Binding-site contacts:
Ligand atom C7 contacts residue HIS1101 of chain 1.B at 3.7 Å.
Ligand atom C8 contacts residue HIS1101 of chain 1.B at 3.8 Å.
Ligand atom O5 contacts residue PHE1103 of chain 1.B at 4.0 Å.
Ligand atom C7 contacts residue ASN1098 of chain 1.B at 3.3 Å.
Ligand atom O7 contacts residue HIS1101 of chain 1.B at 3.2 Å.
Ligand atom C4 contacts residue ASN1098 of chain 1.B at 4.2 Å.
Ligand atom C1 contacts residue ASN1098 of chain 1.B at 1.4 Å.
Ligand atom C3 contacts residue THR1100 of chain 1.B at 4.0 Å.
Ligand atom C4 contacts residue HIS1101 of chain 1.B at 4.4 Å.
Ligand atom N2 contacts residue ASN1098 of chain 1.B at 2.9 Å (h-bond).
Ligand atom C6 contacts residue HIS1101 of chain 1.B at 4.0 Å.
Ligand atom C1 contacts residue HIS1101 of chain 1.B at 4.4 Å.
Ligand atom C3 contacts residue ASN1098 of chain 1.B at 3.8 Å.
Ligand atom O4 contacts residue HIS1101 of chain 1.B at 4.2 Å.
Ligand atom C2 contacts residue THR1100 of chain 1.B at 4.2 Å.
Ligand atom O7 contacts residue ASN1098 of chain 1.B at 3.3 Å (h-bond).
Ligand atom C6 contacts residue PHE1103 of chain 1.B at 4.0 Å (hydrophobic).
Ligand atom C8 contacts residue ASN1098 of chain 1.B at 3.5 Å.
Ligand atom O5 contacts residue ASN1098 of chain 1.B at 2.4 Å (h-bond).
Ligand atom N2 contacts residue THR1100 of chain 1.B at 4.0 Å.
Ligand atom O5 contacts residue HIS1101 of chain 1.B at 4.2 Å.
Ligand atom C2 contacts residue ASN1098 of chain 1.B at 2.4 Å.
Ligand atom C1 contacts residue THR1100 of chain 1.B at 3.8 Å.
Ligand atom C5 contacts residue THR1100 of chain 1.B at 4.4 Å.
Ligand atom C5 contacts residue ASN1098 of chain 1.B at 3.7 Å.
Ligand atom C5 contacts residue HIS1101 of chain 1.B at 3.5 Å.

Sequence of chain 1.B:
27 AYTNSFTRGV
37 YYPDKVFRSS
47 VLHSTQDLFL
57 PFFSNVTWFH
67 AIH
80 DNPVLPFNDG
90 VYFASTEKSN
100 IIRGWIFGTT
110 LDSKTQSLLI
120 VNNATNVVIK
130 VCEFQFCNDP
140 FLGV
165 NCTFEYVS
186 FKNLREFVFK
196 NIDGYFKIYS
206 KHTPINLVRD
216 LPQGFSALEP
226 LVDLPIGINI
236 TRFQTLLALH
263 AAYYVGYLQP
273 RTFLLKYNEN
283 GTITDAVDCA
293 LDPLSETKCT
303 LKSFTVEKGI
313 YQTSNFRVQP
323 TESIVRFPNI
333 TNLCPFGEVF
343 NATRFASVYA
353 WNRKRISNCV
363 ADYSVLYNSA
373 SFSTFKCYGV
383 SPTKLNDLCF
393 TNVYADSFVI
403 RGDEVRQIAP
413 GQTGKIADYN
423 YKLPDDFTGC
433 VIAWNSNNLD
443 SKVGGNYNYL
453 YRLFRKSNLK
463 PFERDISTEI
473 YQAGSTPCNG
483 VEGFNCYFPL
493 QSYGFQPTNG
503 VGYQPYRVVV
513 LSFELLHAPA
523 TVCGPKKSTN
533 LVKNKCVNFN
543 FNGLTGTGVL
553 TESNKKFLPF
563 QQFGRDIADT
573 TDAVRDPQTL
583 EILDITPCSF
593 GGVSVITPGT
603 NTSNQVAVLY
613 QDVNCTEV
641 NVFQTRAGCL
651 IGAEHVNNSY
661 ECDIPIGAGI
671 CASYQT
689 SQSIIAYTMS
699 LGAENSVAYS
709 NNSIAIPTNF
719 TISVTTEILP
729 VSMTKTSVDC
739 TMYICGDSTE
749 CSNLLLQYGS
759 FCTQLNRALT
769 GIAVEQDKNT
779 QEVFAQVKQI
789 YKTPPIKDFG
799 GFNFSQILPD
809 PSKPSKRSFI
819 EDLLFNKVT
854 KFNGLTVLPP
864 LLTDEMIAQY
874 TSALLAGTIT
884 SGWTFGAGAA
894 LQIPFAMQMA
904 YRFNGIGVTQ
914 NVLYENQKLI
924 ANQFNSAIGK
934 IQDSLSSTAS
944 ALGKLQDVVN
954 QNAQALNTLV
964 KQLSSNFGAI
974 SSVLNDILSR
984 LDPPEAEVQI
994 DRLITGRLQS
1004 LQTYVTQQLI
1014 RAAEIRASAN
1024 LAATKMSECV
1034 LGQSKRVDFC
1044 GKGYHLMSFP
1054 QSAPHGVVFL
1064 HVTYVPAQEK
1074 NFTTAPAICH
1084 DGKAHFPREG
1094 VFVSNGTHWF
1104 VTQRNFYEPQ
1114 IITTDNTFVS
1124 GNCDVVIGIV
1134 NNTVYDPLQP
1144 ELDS

A protein and the small-molecule ligand that binds it are described below.
Small molecule (SMILES): CC(=O)N[C@H]1[C@H](O[C@H]2[C@H](O)[C@@H](NC(C)=O)CO[C@@H]2CO)O[C@H](CO)[C@@H](O)[C@@H]1O